A small-molecule ligand and the protein it binds are described below.
Small molecule (SMILES): NCc1ccc(C(F)(F)F)cc1

Binding-site contacts:
Ligand atom C12 contacts residue GLY169 of chain 1.A at 3.7 Å.
Ligand atom F08 contacts residue ILE391 of chain 1.A at 3.2 Å.
Ligand atom C03 contacts residue U1H1 of chain 1.G at 4.0 Å.
Ligand atom C07 contacts residue GLY169 of chain 1.A at 4.2 Å.
Ligand atom F09 contacts residue DMS1 of chain 1.E at 4.1 Å.
Ligand atom C04 contacts residue ASP308 of chain 1.A at 3.5 Å.
Ligand atom C02 contacts residue GLY126 of chain 1.A at 3.3 Å.
Ligand atom C03 contacts residue ASP308 of chain 1.A at 3.5 Å.
Ligand atom C05 contacts residue ILE306 of chain 1.A at 4.0 Å (hydrophobic).
Ligand atom C12 contacts residue U1H1 of chain 1.G at 3.8 Å.
Ligand atom C05 contacts residue ASP308 of chain 1.A at 4.2 Å.
Ligand atom C12 contacts residue DMS1 of chain 1.E at 4.1 Å.
Ligand atom N01 contacts residue GLY126 of chain 1.A at 3.8 Å.
Ligand atom C04 contacts residue ILE306 of chain 1.A at 4.2 Å (hydrophobic).
Ligand atom C04 contacts residue DMS1 of chain 1.F at 4.0 Å.
Ligand atom C12 contacts residue DMS1 of chain 1.F at 3.6 Å.
Ligand atom N01 contacts residue ASP308 of chain 1.A at 2.7 Å (salt-bridge).
Ligand atom N01 contacts residue GLY310 of chain 1.A at 3.9 Å.
Ligand atom C02 contacts residue U1H1 of chain 1.G at 3.4 Å.
Ligand atom F08 contacts residue ILE393 of chain 1.A at 3.9 Å.
Ligand atom C02 contacts residue ASP124 of chain 1.A at 3.3 Å.
Ligand atom N01 contacts residue THR311 of chain 1.A at 3.8 Å.
Ligand atom C03 contacts residue DMS1 of chain 1.F at 3.7 Å.
Ligand atom F09 contacts residue ILE389 of chain 1.A at 3.8 Å.
Ligand atom C03 contacts residue GLY126 of chain 1.A at 3.6 Å.
Ligand atom C06 contacts residue DMS1 of chain 1.F at 4.1 Å.
Ligand atom C11 contacts residue DMS1 of chain 1.F at 3.8 Å.
Ligand atom C05 contacts residue DMS1 of chain 1.F at 4.2 Å.
Ligand atom F09 contacts residue ILE393 of chain 1.A at 4.2 Å.
Ligand atom C11 contacts residue GLY169 of chain 1.A at 3.3 Å.
Ligand atom C02 contacts residue SER127 of chain 1.A at 4.0 Å.
Ligand atom C02 contacts residue ASP308 of chain 1.A at 3.5 Å.
Ligand atom C04 contacts residue PHE283 of chain 1.A at 4.0 Å (hydrophobic).
Ligand atom N01 contacts residue U1H1 of chain 1.G at 2.7 Å (h-bond).
Ligand atom F09 contacts residue GLY169 of chain 1.A at 3.5 Å.
Ligand atom C05 contacts residue PHE283 of chain 1.A at 4.0 Å (hydrophobic).
Ligand atom N01 contacts residue ASP124 of chain 1.A at 2.8 Å (salt-bridge).
Ligand atom C05 contacts residue GLY126 of chain 1.A at 4.2 Å.
Ligand atom C04 contacts residue GLY126 of chain 1.A at 3.2 Å.
Ligand atom C11 contacts residue DMS1 of chain 1.E at 3.7 Å.

Sequence of chain 1.A:
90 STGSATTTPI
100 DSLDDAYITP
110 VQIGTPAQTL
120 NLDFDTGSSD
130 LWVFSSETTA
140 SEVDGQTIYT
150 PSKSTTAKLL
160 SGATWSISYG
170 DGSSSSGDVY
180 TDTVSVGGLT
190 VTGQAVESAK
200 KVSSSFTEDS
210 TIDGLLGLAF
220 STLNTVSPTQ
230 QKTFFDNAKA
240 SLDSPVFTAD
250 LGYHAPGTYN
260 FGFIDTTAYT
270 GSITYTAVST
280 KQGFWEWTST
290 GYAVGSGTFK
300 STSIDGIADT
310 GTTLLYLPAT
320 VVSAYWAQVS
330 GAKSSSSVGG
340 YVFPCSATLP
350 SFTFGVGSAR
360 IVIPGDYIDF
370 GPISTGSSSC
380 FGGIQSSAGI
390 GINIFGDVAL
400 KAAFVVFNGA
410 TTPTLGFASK